This small molecule binds to this protein.
Small molecule (SMILES): O=C(O)COP(=O)(O)O

Sequence of chain 1.A:
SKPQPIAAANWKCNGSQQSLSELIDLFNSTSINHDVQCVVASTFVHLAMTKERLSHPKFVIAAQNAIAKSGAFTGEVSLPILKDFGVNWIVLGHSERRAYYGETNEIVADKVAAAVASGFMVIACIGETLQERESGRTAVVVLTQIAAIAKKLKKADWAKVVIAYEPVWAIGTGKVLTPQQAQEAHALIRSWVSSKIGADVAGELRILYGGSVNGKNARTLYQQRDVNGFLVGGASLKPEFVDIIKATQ

Binding-site contacts:
Ligand atom O1 contacts residue LYS13 of chain 1.A at 2.8 Å (salt-bridge).
Ligand atom P contacts residue SER213 of chain 1.A at 3.7 Å.
Ligand atom O2P contacts residue VAL214 of chain 1.A at 4.2 Å.
Ligand atom O2P contacts residue GLY234 of chain 1.A at 2.8 Å (h-bond).
Ligand atom O2 contacts residue GLU167 of chain 1.A at 2.8 Å (salt-bridge).
Ligand atom C1 contacts residue GLU167 of chain 1.A at 3.1 Å.
Ligand atom C2 contacts residue LEU232 of chain 1.A at 4.0 Å (hydrophobic).
Ligand atom O4P contacts residue ALA171 of chain 1.A at 3.7 Å.
Ligand atom P contacts residue GLY173 of chain 1.A at 3.9 Å.
Ligand atom O2 contacts residue LEU232 of chain 1.A at 3.5 Å.
Ligand atom C2 contacts residue GLU167 of chain 1.A at 3.5 Å.
Ligand atom P contacts residue GLY234 of chain 1.A at 3.6 Å.
Ligand atom O3P contacts residue GLY235 of chain 1.A at 2.9 Å (h-bond).
Ligand atom O4P contacts residue GLY212 of chain 1.A at 3.6 Å.
Ligand atom O2P contacts residue VAL233 of chain 1.A at 3.9 Å.
Ligand atom O1P contacts residue LYS13 of chain 1.A at 3.4 Å (salt-bridge).
Ligand atom O2P contacts residue GLY235 of chain 1.A at 3.7 Å.
Ligand atom O4P contacts residue GLY173 of chain 1.A at 2.8 Å (h-bond).
Ligand atom O2 contacts residue ASN11 of chain 1.A at 3.6 Å.
Ligand atom O4P contacts residue ILE172 of chain 1.A at 3.5 Å.
Ligand atom O2 contacts residue HIS95 of chain 1.A at 3.1 Å (h-bond).
Ligand atom O1 contacts residue GLU97 of chain 1.A at 4.2 Å.
Ligand atom O1P contacts residue GLY234 of chain 1.A at 3.3 Å.
Ligand atom O2 contacts residue GLY234 of chain 1.A at 4.2 Å.
Ligand atom C2 contacts residue LYS13 of chain 1.A at 4.1 Å.
Ligand atom O1 contacts residue GLU167 of chain 1.A at 3.8 Å.
Ligand atom O3P contacts residue GLY234 of chain 1.A at 3.5 Å.
Ligand atom O3P contacts residue GLY173 of chain 1.A at 3.9 Å.
Ligand atom P contacts residue GLY235 of chain 1.A at 3.8 Å.
Ligand atom C1 contacts residue LYS13 of chain 1.A at 3.5 Å.
Ligand atom C1 contacts residue HIS95 of chain 1.A at 3.3 Å.
Ligand atom O4P contacts residue SER213 of chain 1.A at 2.7 Å (h-bond).
Ligand atom O1P contacts residue ILE172 of chain 1.A at 3.8 Å.
Ligand atom O2P contacts residue SER213 of chain 1.A at 3.6 Å.
Ligand atom C2 contacts residue GLY212 of chain 1.A at 4.1 Å.
Ligand atom C2 contacts residue GLY234 of chain 1.A at 3.6 Å.
Ligand atom C1 contacts residue GLY234 of chain 1.A at 4.2 Å.
Ligand atom O1 contacts residue ILE172 of chain 1.A at 3.4 Å.
Ligand atom O2 contacts residue LYS13 of chain 1.A at 4.1 Å.
Ligand atom O1 contacts residue HIS95 of chain 1.A at 2.6 Å (h-bond).